Sequence of chain 8.A:
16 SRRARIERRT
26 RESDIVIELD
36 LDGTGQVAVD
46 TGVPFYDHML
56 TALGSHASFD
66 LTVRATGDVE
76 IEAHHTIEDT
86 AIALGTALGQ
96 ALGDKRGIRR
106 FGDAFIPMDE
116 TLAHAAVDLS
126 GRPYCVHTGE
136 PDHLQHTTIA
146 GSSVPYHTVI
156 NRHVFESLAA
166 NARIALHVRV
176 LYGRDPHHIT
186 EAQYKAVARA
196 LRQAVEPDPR

The small molecule below binds the protein below.
Small molecule (SMILES): C[C@H](N)c1ncnn1C

Sequence of chain 20.A:
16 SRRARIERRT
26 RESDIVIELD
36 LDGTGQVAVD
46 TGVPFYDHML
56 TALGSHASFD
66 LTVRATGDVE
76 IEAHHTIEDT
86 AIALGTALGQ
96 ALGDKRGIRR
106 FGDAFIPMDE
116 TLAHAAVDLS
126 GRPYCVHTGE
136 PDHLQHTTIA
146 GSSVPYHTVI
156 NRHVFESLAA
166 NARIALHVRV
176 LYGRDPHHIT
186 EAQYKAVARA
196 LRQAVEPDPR

Binding-site contacts:
Ligand atom C4 contacts residue MET113 of chain 24.A at 3.5 Å (hydrophobic).
Ligand atom N5 contacts residue HIS80 of chain 8.A at 3.0 Å (h-bond).
Ligand atom N7 contacts residue MET113 of chain 24.A at 3.5 Å.
Ligand atom C4 contacts residue MN1 of chain 24.C at 3.1 Å.
Ligand atom N5 contacts residue MET113 of chain 24.A at 3.6 Å.
Ligand atom N8 contacts residue MET113 of chain 24.A at 3.5 Å.
Ligand atom C2 contacts residue MN1 of chain 24.C at 3.3 Å.
Ligand atom C9 contacts residue MN1 of chain 8.B at 3.8 Å.
Ligand atom C6 contacts residue HIS80 of chain 8.A at 3.8 Å.
Ligand atom C4 contacts residue GLU186 of chain 24.A at 4.0 Å.
Ligand atom C9 contacts residue ARG127 of chain 20.A at 3.4 Å.
Ligand atom C6 contacts residue HIS183 of chain 24.A at 3.8 Å.
Ligand atom N8 contacts residue GLU83 of chain 8.A at 3.5 Å (salt-bridge).
Ligand atom C6 contacts residue MN1 of chain 24.C at 3.4 Å.
Ligand atom C1 contacts residue GLU27 of chain 8.A at 3.6 Å.
Ligand atom N5 contacts residue MN1 of chain 24.C at 2.3 Å.
Ligand atom N3 contacts residue HIS53 of chain 24.A at 3.3 Å (h-bond).
Ligand atom N7 contacts residue HIS79 of chain 8.A at 3.1 Å (h-bond).
Ligand atom C6 contacts residue GLU83 of chain 8.A at 4.0 Å.
Ligand atom C9 contacts residue GLU83 of chain 8.A at 3.6 Å.
Ligand atom C1 contacts residue HIS80 of chain 8.A at 3.9 Å.
Ligand atom C6 contacts residue MET113 of chain 24.A at 3.6 Å (hydrophobic).
Ligand atom C2 contacts residue HIS80 of chain 8.A at 3.8 Å.
Ligand atom N7 contacts residue GLU83 of chain 8.A at 3.1 Å (salt-bridge).
Ligand atom C6 contacts residue HIS79 of chain 8.A at 3.1 Å.
Ligand atom N3 contacts residue HIS80 of chain 8.A at 3.3 Å (h-bond).
Ligand atom N5 contacts residue GLU186 of chain 24.A at 3.3 Å (salt-bridge).
Ligand atom C6 contacts residue MN1 of chain 8.B at 3.3 Å.
Ligand atom N5 contacts residue HIS182 of chain 24.A at 3.2 Å (h-bond).
Ligand atom N7 contacts residue MN1 of chain 8.B at 2.4 Å.
Ligand atom C1 contacts residue MN1 of chain 24.C at 4.2 Å.
Ligand atom N7 contacts residue HIS183 of chain 24.A at 3.4 Å (h-bond).
Ligand atom C9 contacts residue MET113 of chain 24.A at 4.1 Å (hydrophobic).
Ligand atom N8 contacts residue MN1 of chain 8.B at 3.4 Å.
Ligand atom C2 contacts residue GLU186 of chain 24.A at 3.8 Å.
Ligand atom C4 contacts residue HIS80 of chain 8.A at 3.6 Å.
Ligand atom C6 contacts residue HIS182 of chain 24.A at 3.5 Å.
Ligand atom C6 contacts residue GLU186 of chain 24.A at 4.1 Å.
Ligand atom N3 contacts residue MN1 of chain 24.C at 2.3 Å.
Ligand atom N3 contacts residue GLU186 of chain 24.A at 3.0 Å (salt-bridge).

Sequence of chain 24.A:
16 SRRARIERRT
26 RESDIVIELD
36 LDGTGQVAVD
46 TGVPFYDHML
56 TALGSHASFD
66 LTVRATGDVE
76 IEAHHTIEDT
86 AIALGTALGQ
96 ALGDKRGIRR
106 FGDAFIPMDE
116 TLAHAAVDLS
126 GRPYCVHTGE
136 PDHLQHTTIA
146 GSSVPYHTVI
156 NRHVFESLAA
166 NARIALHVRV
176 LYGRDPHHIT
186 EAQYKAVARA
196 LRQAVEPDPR